A small-molecule ligand and the protein it binds are described below.
Small molecule (SMILES): COc1cc(Cc2cnc(N)nc2N)cc(OC)c1OC

Binding-site contacts:
Ligand atom N2 contacts residue GLU30 of chain 1.A at 2.7 Å (salt-bridge).
Ligand atom C14 contacts residue LYS35 of chain 1.A at 3.6 Å.
Ligand atom N5 contacts residue ALA9 of chain 1.A at 3.6 Å.
Ligand atom O13 contacts residue LYS35 of chain 1.A at 3.4 Å (salt-bridge).
Ligand atom C10 contacts residue TOP1 of chain 1.H at 3.6 Å.
Ligand atom N7 contacts residue ILE7 of chain 1.A at 3.2 Å (h-bond).
Ligand atom N5 contacts residue ILE7 of chain 1.A at 3.8 Å.
Ligand atom O16 contacts residue LYS35 of chain 1.A at 3.3 Å (salt-bridge).
Ligand atom C18 contacts residue PHE34 of chain 1.A at 3.5 Å (hydrophobic).
Ligand atom O16 contacts residue LEU67 of chain 1.A at 3.5 Å.
Ligand atom C1 contacts residue GLU30 of chain 1.A at 3.4 Å.
Ligand atom C21 contacts residue TOP1 of chain 1.H at 3.7 Å.
Ligand atom N5 contacts residue VAL8 of chain 1.A at 3.5 Å.
Ligand atom O13 contacts residue PHE34 of chain 1.A at 3.3 Å.
Ligand atom C20 contacts residue THR56 of chain 1.A at 3.7 Å.
Ligand atom N4 contacts residue GLU30 of chain 1.A at 2.9 Å (salt-bridge).
Ligand atom C6 contacts residue PHE34 of chain 1.A at 3.4 Å (hydrophobic).
Ligand atom O19 contacts residue ILE60 of chain 1.A at 3.7 Å.
Ligand atom C15 contacts residue PHE34 of chain 1.A at 3.2 Å (hydrophobic).
Ligand atom C20 contacts residue VAL115 of chain 1.A at 3.6 Å (hydrophobic).
Ligand atom C14 contacts residue PHE31 of chain 1.A at 3.5 Å (hydrophobic).
Ligand atom C20 contacts residue ILE60 of chain 1.A at 3.8 Å (hydrophobic).
Ligand atom N5 contacts residue PHE34 of chain 1.A at 3.4 Å.
Ligand atom N7 contacts residue PHE34 of chain 1.A at 3.6 Å.
Ligand atom C11 contacts residue PHE34 of chain 1.A at 3.8 Å (hydrophobic).
Ligand atom O16 contacts residue PHE34 of chain 1.A at 3.5 Å.
Ligand atom C14 contacts residue PHE34 of chain 1.A at 3.6 Å (hydrophobic).
Ligand atom C17 contacts residue LEU67 of chain 1.A at 3.6 Å (hydrophobic).
Ligand atom C3 contacts residue GLU30 of chain 1.A at 3.6 Å.
Ligand atom C12 contacts residue PHE34 of chain 1.A at 3.2 Å (hydrophobic).
Ligand atom N4 contacts residue THR136 of chain 1.A at 3.6 Å (h-bond).
Ligand atom C11 contacts residue TOP1 of chain 1.H at 3.8 Å.
Ligand atom N4 contacts residue ILE7 of chain 1.A at 3.8 Å.
Ligand atom N4 contacts residue VAL8 of chain 1.A at 3.5 Å (h-bond).
Ligand atom C17 contacts residue ILE60 of chain 1.A at 3.5 Å (hydrophobic).
Ligand atom C3 contacts residue ALA9 of chain 1.A at 3.8 Å (hydrophobic).
Ligand atom C3 contacts residue PHE34 of chain 1.A at 3.8 Å (hydrophobic).
Ligand atom N7 contacts residue TYR121 of chain 1.A at 3.8 Å.
Ligand atom C3 contacts residue VAL8 of chain 1.A at 3.8 Å (hydrophobic).
Ligand atom C17 contacts residue TOP1 of chain 1.H at 3.1 Å.

Sequence of chain 1.A:
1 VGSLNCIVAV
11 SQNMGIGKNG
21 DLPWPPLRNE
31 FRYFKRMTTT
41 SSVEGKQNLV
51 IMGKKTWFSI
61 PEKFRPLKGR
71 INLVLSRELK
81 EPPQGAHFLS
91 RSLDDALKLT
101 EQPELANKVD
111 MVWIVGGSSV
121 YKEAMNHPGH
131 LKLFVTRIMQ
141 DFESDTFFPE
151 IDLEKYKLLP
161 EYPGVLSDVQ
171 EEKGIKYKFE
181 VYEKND